Sequence of chain 1.B:
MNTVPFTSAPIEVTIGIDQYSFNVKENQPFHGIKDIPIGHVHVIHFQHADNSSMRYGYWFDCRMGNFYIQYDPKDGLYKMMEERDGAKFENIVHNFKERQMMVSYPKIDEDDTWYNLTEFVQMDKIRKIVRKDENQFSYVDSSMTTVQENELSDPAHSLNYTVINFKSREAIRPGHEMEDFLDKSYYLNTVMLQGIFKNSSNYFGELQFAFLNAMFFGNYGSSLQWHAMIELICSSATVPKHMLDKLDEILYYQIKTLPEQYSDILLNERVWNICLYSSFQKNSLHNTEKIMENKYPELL

Binding-site contacts:
Ligand atom C1 contacts residue PHE100 of chain 1.B at 3.6 Å (hydrophobic).
Ligand atom C2 contacts residue ASN99 of chain 1.B at 3.9 Å.
Ligand atom C2 contacts residue PHE100 of chain 1.B at 4.2 Å (hydrophobic).
Ligand atom C9 contacts residue ILE96 of chain 1.B at 4.1 Å (hydrophobic).
Ligand atom C1 contacts residue ASN99 of chain 1.B at 3.4 Å.
Ligand atom N contacts residue ILE96 of chain 1.B at 3.7 Å.
Ligand atom C contacts residue ASN99 of chain 1.B at 4.5 Å.
Ligand atom C8 contacts residue ASN95 of chain 1.B at 4.2 Å.
Ligand atom N contacts residue ASN95 of chain 1.B at 4.3 Å.
Ligand atom C2 contacts residue ILE96 of chain 1.B at 4.4 Å (hydrophobic).
Ligand atom O2 contacts residue LYS92 of chain 1.B at 4.3 Å.
Ligand atom C contacts residue PHE100 of chain 1.B at 4.3 Å (hydrophobic).
Ligand atom C7 contacts residue ILE96 of chain 1.B at 4.0 Å (hydrophobic).
Ligand atom C6 contacts residue ILE96 of chain 1.B at 4.0 Å (hydrophobic).
Ligand atom O contacts residue ILE96 of chain 1.B at 3.4 Å.
Ligand atom O1 contacts residue LYS92 of chain 1.B at 4.4 Å.
Ligand atom O2 contacts residue ILE96 of chain 1.B at 4.3 Å.
Ligand atom C9 contacts residue ASN95 of chain 1.B at 4.2 Å.
Ligand atom O2 contacts residue ASN95 of chain 1.B at 3.4 Å (h-bond).
Ligand atom O contacts residue ASN95 of chain 1.B at 3.5 Å (h-bond).
Ligand atom C9 contacts residue LYS92 of chain 1.B at 4.5 Å.
Ligand atom C8 contacts residue ILE96 of chain 1.B at 3.6 Å (hydrophobic).

A protein and the small-molecule ligand that binds it are described below.
Small molecule (SMILES): O=C(O)c1cc(-c2ccccc2)no1